Binding-site contacts:
Ligand atom C1 contacts residue TRP104 of chain 1.B at 3.5 Å (hydrophobic).
Ligand atom O3 contacts residue TYR60 of chain 1.B at 3.5 Å (h-bond).
Ligand atom O3 contacts residue TYR330 of chain 1.B at 2.7 Å (h-bond).
Ligand atom C3 contacts residue TYR330 of chain 1.B at 3.7 Å (hydrophobic).
Ligand atom N2 contacts residue ASN317 of chain 1.B at 3.6 Å.
Ligand atom C8 contacts residue ASP103 of chain 1.B at 3.6 Å.
Ligand atom C4 contacts residue TYR60 of chain 1.B at 3.7 Å (hydrophobic).
Ligand atom C8 contacts residue GLU328 of chain 1.B at 3.5 Å.
Ligand atom O7 contacts residue ASN108 of chain 1.B at 2.9 Å (h-bond).
Ligand atom O7 contacts residue ARG75 of chain 1.B at 3.7 Å.
Ligand atom C3 contacts residue GLU328 of chain 1.B at 3.6 Å.
Ligand atom C7 contacts residue ARG75 of chain 1.B at 3.5 Å.
Ligand atom O3 contacts residue ASN108 of chain 1.B at 3.6 Å.
Ligand atom C8 contacts residue ASN32 of chain 1.B at 3.4 Å.
Ligand atom C8 contacts residue ASP128 of chain 1.B at 3.2 Å.
Ligand atom O7 contacts residue ASN317 of chain 1.B at 2.9 Å (h-bond).
Ligand atom C8 contacts residue GLU34 of chain 1.B at 3.4 Å.
Ligand atom N2 contacts residue GLU328 of chain 1.B at 2.8 Å (salt-bridge).
Ligand atom C6 contacts residue ASP103 of chain 1.B at 3.4 Å.
Ligand atom C8 contacts residue ARG75 of chain 1.B at 3.6 Å.
Ligand atom O3 contacts residue ASN317 of chain 1.B at 3.2 Å (h-bond).
Ligand atom C4 contacts residue TRP117 of chain 1.B at 3.6 Å (hydrophobic).
Ligand atom C8 contacts residue PHE65 of chain 1.B at 3.1 Å (hydrophobic).
Ligand atom O7 contacts residue TRP104 of chain 1.B at 3.7 Å.
Ligand atom O5 contacts residue TRP104 of chain 1.B at 3.5 Å.
Ligand atom C2 contacts residue ASN108 of chain 1.B at 3.6 Å.
Ligand atom C2 contacts residue GLU328 of chain 1.B at 3.6 Å.
Ligand atom O7 contacts residue ARG36 of chain 1.B at 3.7 Å.
Ligand atom C7 contacts residue ASP103 of chain 1.B at 3.6 Å.
Ligand atom C2 contacts residue TRP117 of chain 1.B at 3.7 Å (hydrophobic).
Ligand atom O6 contacts residue TRP312 of chain 1.B at 3.7 Å.
Ligand atom C3 contacts residue ASP103 of chain 1.B at 3.5 Å.
Ligand atom N2 contacts residue ASP103 of chain 1.B at 3.3 Å (salt-bridge).
Ligand atom O5 contacts residue TRP312 of chain 1.B at 3.7 Å.
Ligand atom O4 contacts residue TRP104 of chain 1.B at 3.7 Å.
Ligand atom C7 contacts residue GLU328 of chain 1.B at 3.6 Å.
Ligand atom C4 contacts residue TRP312 of chain 1.B at 3.7 Å (hydrophobic).
Ligand atom O7 contacts residue TRP117 of chain 1.B at 3.5 Å.
Ligand atom C7 contacts residue ASN317 of chain 1.B at 3.2 Å.
Ligand atom N2 contacts residue GLU34 of chain 1.B at 3.5 Å (salt-bridge).

The protein below binds the small molecule below.
Small molecule (SMILES): CC(=O)N[C@@H]1[C@@H](O)[C@H](O[C@@H]2O[C@H](CO)[C@@H](O[C@@H]3O[C@H](CO)[C@@H](O[C@@H]4O[C@H](CO)[C@@H](O[C@@H]5O[C@H](CO)[C@@H](O[C@@H]6O[C@H](CO)[C@@H](O)[C@H](O)[C@H]6NC(C)=O)[C@H](O)[C@H]5NC(C)=O)[C@H](O)[C@H]4NC(C)=O)[C@H](O)[C@H]3NC(C)=O)[C@H](O)[C@H]2NC(C)=O)[C@@H](CO)O[C@H]1O

Sequence of chain 1.B:
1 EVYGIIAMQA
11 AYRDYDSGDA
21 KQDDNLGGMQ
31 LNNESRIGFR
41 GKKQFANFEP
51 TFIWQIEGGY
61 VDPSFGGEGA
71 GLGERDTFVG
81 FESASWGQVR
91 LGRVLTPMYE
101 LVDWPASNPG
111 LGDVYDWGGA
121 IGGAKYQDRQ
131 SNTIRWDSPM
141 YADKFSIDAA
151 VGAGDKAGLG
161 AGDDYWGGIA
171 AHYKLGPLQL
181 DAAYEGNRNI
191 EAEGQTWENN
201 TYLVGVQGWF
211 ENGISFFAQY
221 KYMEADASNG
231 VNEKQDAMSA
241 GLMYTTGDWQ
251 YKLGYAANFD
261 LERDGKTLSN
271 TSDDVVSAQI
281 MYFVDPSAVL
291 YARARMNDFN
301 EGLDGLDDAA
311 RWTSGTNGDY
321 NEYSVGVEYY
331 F